This protein binds this small molecule.
Small molecule (SMILES): O=C([O-])C(=O)[O-]

Binding-site contacts:
Ligand atom C2 contacts residue MG1 of chain 1.U at 2.9 Å.
Ligand atom O1 contacts residue GLY211 of chain 1.C at 2.9 Å (h-bond).
Ligand atom C1 contacts residue THR244 of chain 1.C at 3.9 Å.
Ligand atom O2 contacts residue LYS186 of chain 1.C at 3.5 Å (salt-bridge).
Ligand atom O1 contacts residue ARG210 of chain 1.C at 3.6 Å (salt-bridge).
Ligand atom O2 contacts residue MG1 of chain 1.U at 4.1 Å.
Ligand atom O4 contacts residue GLU188 of chain 1.C at 3.4 Å (salt-bridge).
Ligand atom O1 contacts residue GLU188 of chain 1.C at 4.1 Å.
Ligand atom O2 contacts residue ALA209 of chain 1.C at 4.0 Å.
Ligand atom C1 contacts residue MG1 of chain 1.U at 2.8 Å.
Ligand atom O2 contacts residue ARG87 of chain 1.C at 4.3 Å.
Ligand atom C1 contacts residue GLY211 of chain 1.C at 4.0 Å.
Ligand atom O3 contacts residue ALA209 of chain 1.C at 4.2 Å.
Ligand atom O3 contacts residue GLY211 of chain 1.C at 4.0 Å.
Ligand atom C1 contacts residue ASP212 of chain 1.C at 3.6 Å.
Ligand atom O3 contacts residue MG1 of chain 1.U at 2.1 Å.
Ligand atom O2 contacts residue THR244 of chain 1.C at 3.6 Å (h-bond).
Ligand atom C2 contacts residue THR244 of chain 1.C at 4.1 Å.
Ligand atom O1 contacts residue MG1 of chain 1.U at 4.1 Å.
Ligand atom C2 contacts residue ALA209 of chain 1.C at 3.9 Å (hydrophobic).
Ligand atom O3 contacts residue ASP212 of chain 1.C at 2.4 Å (salt-bridge).
Ligand atom C1 contacts residue ALA209 of chain 1.C at 3.6 Å (hydrophobic).
Ligand atom O3 contacts residue GLU188 of chain 1.C at 2.7 Å (salt-bridge).
Ligand atom O1 contacts residue ALA209 of chain 1.C at 3.2 Å.
Ligand atom O4 contacts residue MG1 of chain 1.U at 2.2 Å.
Ligand atom C2 contacts residue GLU188 of chain 1.C at 3.6 Å.
Ligand atom C2 contacts residue ASP212 of chain 1.C at 4.4 Å.
Ligand atom C1 contacts residue GLU188 of chain 1.C at 3.2 Å.
Ligand atom O4 contacts residue LYS186 of chain 1.C at 2.7 Å (salt-bridge).
Ligand atom C2 contacts residue LYS186 of chain 1.C at 3.4 Å.
Ligand atom O1 contacts residue THR244 of chain 1.C at 3.0 Å (h-bond).
Ligand atom O1 contacts residue ASP212 of chain 1.C at 3.5 Å (salt-bridge).
Ligand atom O2 contacts residue MET276 of chain 1.C at 4.5 Å.
Ligand atom O2 contacts residue MET207 of chain 1.C at 4.3 Å.
Ligand atom O4 contacts residue ASP212 of chain 1.C at 3.9 Å.

Sequence of chain 1.C:
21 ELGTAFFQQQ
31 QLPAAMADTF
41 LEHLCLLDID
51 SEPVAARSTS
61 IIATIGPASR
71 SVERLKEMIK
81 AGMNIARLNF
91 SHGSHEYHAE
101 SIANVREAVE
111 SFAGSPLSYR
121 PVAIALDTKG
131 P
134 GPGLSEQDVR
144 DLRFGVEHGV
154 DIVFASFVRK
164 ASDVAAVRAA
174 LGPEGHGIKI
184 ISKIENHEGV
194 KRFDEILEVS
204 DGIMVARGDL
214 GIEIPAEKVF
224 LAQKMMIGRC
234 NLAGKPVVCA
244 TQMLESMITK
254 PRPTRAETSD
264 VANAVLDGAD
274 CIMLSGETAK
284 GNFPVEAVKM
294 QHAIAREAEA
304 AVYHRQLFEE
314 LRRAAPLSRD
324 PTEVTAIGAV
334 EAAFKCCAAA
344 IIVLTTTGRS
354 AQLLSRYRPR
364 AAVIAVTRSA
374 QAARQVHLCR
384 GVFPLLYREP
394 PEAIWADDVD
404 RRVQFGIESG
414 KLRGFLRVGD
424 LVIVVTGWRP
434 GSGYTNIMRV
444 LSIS